Binding-site contacts:
Ligand atom C5 contacts residue MET344 of chain 1.C at 3.6 Å (hydrophobic).
Ligand atom O1G contacts residue ARG283 of chain 1.B at 2.7 Å (salt-bridge).
Ligand atom O5' contacts residue ASP345 of chain 1.C at 3.2 Å (salt-bridge).
Ligand atom O1B contacts residue LYS142 of chain 1.C at 3.3 Å.
Ligand atom N3B contacts residue THR143 of chain 1.C at 3.3 Å (h-bond).
Ligand atom C2' contacts residue PRO66 of chain 1.C at 3.5 Å (hydrophobic).
Ligand atom O3G contacts residue ARG283 of chain 1.B at 2.9 Å (salt-bridge).
Ligand atom O3G contacts residue SER138 of chain 1.C at 3.3 Å (h-bond).
Ligand atom N6 contacts residue PHE70 of chain 1.C at 3.3 Å.
Ligand atom N7 contacts residue THR144 of chain 1.C at 3.7 Å.
Ligand atom C4' contacts residue ASP345 of chain 1.C at 3.3 Å.
Ligand atom O1G contacts residue ARG284 of chain 1.B at 2.8 Å (salt-bridge).
Ligand atom O1A contacts residue GLY141 of chain 1.C at 3.2 Å.
Ligand atom C8 contacts residue THR144 of chain 1.C at 3.6 Å.
Ligand atom C6 contacts residue MET344 of chain 1.C at 3.7 Å (hydrophobic).
Ligand atom O2B contacts residue THR143 of chain 1.C at 2.5 Å (h-bond).
Ligand atom O2G contacts residue MG1 of chain 1.M at 3.1 Å.
Ligand atom C5' contacts residue ASP345 of chain 1.C at 3.4 Å.
Ligand atom O2' contacts residue PRO66 of chain 1.C at 2.5 Å (h-bond).
Ligand atom N1 contacts residue GLN71 of chain 1.C at 3.2 Å (h-bond).
Ligand atom O1B contacts residue GLY139 of chain 1.C at 3.5 Å (h-bond).
Ligand atom O1B contacts residue GLY141 of chain 1.C at 3.7 Å.
Ligand atom O1G contacts residue MG1 of chain 1.M at 3.6 Å.
Ligand atom O1A contacts residue THR144 of chain 1.C at 3.2 Å.
Ligand atom C6 contacts residue PHE70 of chain 1.C at 3.5 Å (hydrophobic).
Ligand atom O3A contacts residue GLY141 of chain 1.C at 3.7 Å.
Ligand atom O2B contacts residue LYS142 of chain 1.C at 2.6 Å (salt-bridge).
Ligand atom PG contacts residue ARG283 of chain 1.B at 3.3 Å.
Ligand atom O2B contacts residue GLY141 of chain 1.C at 3.4 Å.
Ligand atom N3B contacts residue MG1 of chain 1.M at 2.2 Å.
Ligand atom O3G contacts residue GLY139 of chain 1.C at 2.8 Å (h-bond).
Ligand atom O1B contacts residue SER140 of chain 1.C at 3.7 Å.
Ligand atom N6 contacts residue GLN71 of chain 1.C at 3.1 Å (h-bond).
Ligand atom N7 contacts residue GLY141 of chain 1.C at 3.5 Å.
Ligand atom N1 contacts residue PHE70 of chain 1.C at 3.7 Å.
Ligand atom O3' contacts residue PRO66 of chain 1.C at 3.2 Å.
Ligand atom C8 contacts residue GLY141 of chain 1.C at 3.4 Å.
Ligand atom PG contacts residue MG1 of chain 1.M at 3.1 Å.
Ligand atom O4' contacts residue ASP345 of chain 1.C at 2.8 Å (salt-bridge).
Ligand atom PB contacts residue MG1 of chain 1.M at 3.6 Å.

Sequence of chain 1.B:
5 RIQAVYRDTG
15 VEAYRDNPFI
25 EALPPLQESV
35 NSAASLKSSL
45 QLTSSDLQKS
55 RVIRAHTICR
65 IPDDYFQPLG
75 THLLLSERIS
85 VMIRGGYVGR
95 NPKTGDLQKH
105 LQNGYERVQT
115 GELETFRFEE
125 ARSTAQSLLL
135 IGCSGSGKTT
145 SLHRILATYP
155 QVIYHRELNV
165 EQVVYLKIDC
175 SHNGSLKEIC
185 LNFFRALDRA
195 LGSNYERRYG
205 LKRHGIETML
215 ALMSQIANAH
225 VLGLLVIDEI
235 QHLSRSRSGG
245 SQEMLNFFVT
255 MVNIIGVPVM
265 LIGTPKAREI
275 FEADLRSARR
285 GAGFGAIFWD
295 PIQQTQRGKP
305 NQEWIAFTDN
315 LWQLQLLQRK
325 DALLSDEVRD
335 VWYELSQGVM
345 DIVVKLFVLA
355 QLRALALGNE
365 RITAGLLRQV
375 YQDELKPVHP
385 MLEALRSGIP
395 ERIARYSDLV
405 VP

This protein binds this small molecule.
Small molecule (SMILES): Nc1ncnc2c1ncn2[C@@H]1O[C@H](CO[P](=O)(O)O[P](=O)(O)NP(=O)(O)O)[C@@H](O)[C@H]1O

Sequence of chain 1.C:
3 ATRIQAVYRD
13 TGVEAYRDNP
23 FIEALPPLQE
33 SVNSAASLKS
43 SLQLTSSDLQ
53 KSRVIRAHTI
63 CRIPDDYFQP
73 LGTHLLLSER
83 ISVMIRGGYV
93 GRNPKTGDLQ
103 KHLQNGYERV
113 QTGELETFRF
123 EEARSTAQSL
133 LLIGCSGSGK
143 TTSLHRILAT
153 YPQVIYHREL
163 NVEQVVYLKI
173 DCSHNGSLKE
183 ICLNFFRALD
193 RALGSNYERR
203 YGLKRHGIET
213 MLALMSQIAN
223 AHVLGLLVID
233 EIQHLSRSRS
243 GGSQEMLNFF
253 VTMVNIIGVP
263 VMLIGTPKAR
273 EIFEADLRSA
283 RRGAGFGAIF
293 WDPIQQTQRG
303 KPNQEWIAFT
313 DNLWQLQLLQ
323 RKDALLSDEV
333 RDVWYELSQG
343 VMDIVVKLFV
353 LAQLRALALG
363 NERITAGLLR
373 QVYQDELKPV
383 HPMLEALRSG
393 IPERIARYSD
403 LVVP